Binding-site contacts:
Ligand atom C6 contacts residue ASP2 of chain 2.A at 3.3 Å.
Ligand atom O6 contacts residue ASP2 of chain 2.A at 2.7 Å (salt-bridge).
Ligand atom C1 contacts residue ASN5 of chain 2.A at 1.5 Å.
Ligand atom C8 contacts residue ASN154 of chain 2.A at 4.1 Å.
Ligand atom O6 contacts residue ASN154 of chain 2.A at 3.3 Å (h-bond).
Ligand atom C3 contacts residue ASN5 of chain 2.A at 3.8 Å.
Ligand atom C1 contacts residue ASN154 of chain 2.A at 4.0 Å.
Ligand atom O7 contacts residue ASP2 of chain 2.A at 4.4 Å.
Ligand atom C1 contacts residue PHE3 of chain 2.A at 3.7 Å (hydrophobic).
Ligand atom N2 contacts residue ASN5 of chain 2.A at 2.9 Å (h-bond).
Ligand atom C7 contacts residue ASN5 of chain 2.A at 3.8 Å.
Ligand atom C7 contacts residue PHE3 of chain 2.A at 3.5 Å (hydrophobic).
Ligand atom C3 contacts residue PHE3 of chain 2.A at 4.3 Å (hydrophobic).
Ligand atom C8 contacts residue PHE3 of chain 2.A at 3.3 Å (hydrophobic).
Ligand atom C5 contacts residue ASN5 of chain 2.A at 3.6 Å.
Ligand atom O5 contacts residue ASN5 of chain 2.A at 2.3 Å (h-bond).
Ligand atom C5 contacts residue ASP2 of chain 2.A at 4.2 Å.
Ligand atom C3 contacts residue ASP2 of chain 2.A at 3.9 Å.
Ligand atom O3 contacts residue ASP2 of chain 2.A at 2.8 Å (salt-bridge).
Ligand atom C2 contacts residue ASN5 of chain 2.A at 2.5 Å.
Ligand atom O5 contacts residue ASP2 of chain 2.A at 3.7 Å.
Ligand atom C5 contacts residue ASN154 of chain 2.A at 3.5 Å.
Ligand atom C6 contacts residue ASN154 of chain 2.A at 4.4 Å.
Ligand atom C7 contacts residue ASP2 of chain 2.A at 3.8 Å.
Ligand atom C2 contacts residue PHE3 of chain 2.A at 3.7 Å (hydrophobic).
Ligand atom N2 contacts residue ASP2 of chain 2.A at 3.8 Å.
Ligand atom C4 contacts residue ASN5 of chain 2.A at 4.2 Å.
Ligand atom N2 contacts residue PHE3 of chain 2.A at 2.7 Å (h-bond).
Ligand atom C4 contacts residue ASN154 of chain 2.A at 4.5 Å.
Ligand atom O7 contacts residue ASN5 of chain 2.A at 4.2 Å.
Ligand atom O5 contacts residue ASN154 of chain 2.A at 3.8 Å.
Ligand atom C8 contacts residue ASP2 of chain 2.A at 3.7 Å.

Sequence of chain 2.A:
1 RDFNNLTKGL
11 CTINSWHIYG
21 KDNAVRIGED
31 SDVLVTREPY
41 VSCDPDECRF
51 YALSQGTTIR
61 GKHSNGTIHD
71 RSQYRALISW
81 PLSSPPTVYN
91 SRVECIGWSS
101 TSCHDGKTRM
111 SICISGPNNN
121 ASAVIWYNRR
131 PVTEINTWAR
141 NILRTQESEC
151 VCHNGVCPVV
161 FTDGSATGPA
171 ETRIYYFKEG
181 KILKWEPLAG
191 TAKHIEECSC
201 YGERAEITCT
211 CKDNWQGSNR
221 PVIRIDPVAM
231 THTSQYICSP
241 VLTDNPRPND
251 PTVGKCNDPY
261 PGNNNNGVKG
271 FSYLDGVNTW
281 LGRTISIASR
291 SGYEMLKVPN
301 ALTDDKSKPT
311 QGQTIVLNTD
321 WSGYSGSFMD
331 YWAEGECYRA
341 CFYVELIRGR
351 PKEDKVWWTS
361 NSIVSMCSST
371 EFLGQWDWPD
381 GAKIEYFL

This small molecule binds to this protein.
Small molecule (SMILES): CC(=O)N[C@H]1[C@H](O[C@H]2[C@H](O)[C@@H](NC(C)=O)CO[C@@H]2CO)O[C@H](CO)[C@@H](O)[C@@H]1O